Binding-site contacts:
Ligand atom O1 contacts residue ALA166 of chain 2.B at 3.7 Å.
Ligand atom C3 contacts residue ASP6 of chain 2.B at 3.3 Å.
Ligand atom C1 contacts residue THR110 of chain 2.B at 3.5 Å.
Ligand atom C1 contacts residue SER130 of chain 2.B at 3.6 Å.
Ligand atom C3 contacts residue LYS86 of chain 2.B at 2.6 Å.
Ligand atom O1 contacts residue SER130 of chain 2.B at 2.9 Å (h-bond).
Ligand atom C4 contacts residue PHE132 of chain 2.B at 3.7 Å (hydrophobic).
Ligand atom O1P contacts residue ARG169 of chain 2.B at 3.8 Å.
Ligand atom O3P contacts residue ARG135 of chain 2.B at 2.8 Å (salt-bridge).
Ligand atom O3 contacts residue LYS86 of chain 2.B at 2.8 Å (salt-bridge).
Ligand atom C6 contacts residue SER167 of chain 2.B at 3.8 Å.
Ligand atom O2P contacts residue ARG135 of chain 2.B at 2.9 Å (salt-bridge).
Ligand atom C4 contacts residue LYS86 of chain 2.B at 3.6 Å.
Ligand atom O3 contacts residue THR27 of chain 2.B at 3.4 Å (h-bond).
Ligand atom C2 contacts residue THR27 of chain 2.B at 3.9 Å.
Ligand atom C5 contacts residue ASP6 of chain 2.B at 3.2 Å.
Ligand atom O5 contacts residue ASP6 of chain 2.B at 2.5 Å (salt-bridge).
Ligand atom O4 contacts residue ASN28 of chain 2.B at 2.9 Å (h-bond).
Ligand atom O3 contacts residue THR26 of chain 2.B at 3.5 Å (h-bond).
Ligand atom C3 contacts residue THR26 of chain 2.B at 3.7 Å.
Ligand atom C4 contacts residue ASN28 of chain 2.B at 3.8 Å.
Ligand atom P contacts residue ARG135 of chain 2.B at 3.8 Å.
Ligand atom O4 contacts residue LYS86 of chain 2.B at 3.6 Å.
Ligand atom C1 contacts residue LYS86 of chain 2.B at 2.4 Å.
Ligand atom O3 contacts residue LEU31 of chain 2.B at 3.9 Å.
Ligand atom P contacts residue SER167 of chain 2.B at 3.7 Å.
Ligand atom O3 contacts residue ASP6 of chain 2.B at 2.6 Å (salt-bridge).
Ligand atom O5 contacts residue ALA166 of chain 2.B at 3.5 Å.
Ligand atom O6 contacts residue SER167 of chain 2.B at 3.5 Å.
Ligand atom O1 contacts residue ASN108 of chain 2.B at 3.6 Å.
Ligand atom C2 contacts residue LYS86 of chain 2.B at 1.4 Å.
Ligand atom O5 contacts residue SER167 of chain 2.B at 3.0 Å (h-bond).
Ligand atom C6 contacts residue PHE132 of chain 2.B at 3.6 Å (hydrophobic).
Ligand atom O2P contacts residue SER167 of chain 2.B at 2.6 Å (h-bond).
Ligand atom O1 contacts residue THR26 of chain 2.B at 3.8 Å.
Ligand atom O4 contacts residue PHE132 of chain 2.B at 3.5 Å.
Ligand atom O1 contacts residue LYS86 of chain 2.B at 3.1 Å (salt-bridge).
Ligand atom O2P contacts residue ARG169 of chain 2.B at 3.6 Å.
Ligand atom O3 contacts residue ASN28 of chain 2.B at 3.5 Å (h-bond).
Ligand atom C5 contacts residue ASN28 of chain 2.B at 3.8 Å.

Sequence of chain 2.B:
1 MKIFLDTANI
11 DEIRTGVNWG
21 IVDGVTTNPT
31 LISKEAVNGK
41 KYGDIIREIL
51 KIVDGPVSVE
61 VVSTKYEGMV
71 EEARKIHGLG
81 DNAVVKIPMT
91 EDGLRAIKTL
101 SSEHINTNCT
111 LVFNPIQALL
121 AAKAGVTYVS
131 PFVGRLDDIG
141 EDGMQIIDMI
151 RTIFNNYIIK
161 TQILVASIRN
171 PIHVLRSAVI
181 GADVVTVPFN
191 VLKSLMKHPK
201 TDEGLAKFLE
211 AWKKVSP

Sequence of chain 2.C:
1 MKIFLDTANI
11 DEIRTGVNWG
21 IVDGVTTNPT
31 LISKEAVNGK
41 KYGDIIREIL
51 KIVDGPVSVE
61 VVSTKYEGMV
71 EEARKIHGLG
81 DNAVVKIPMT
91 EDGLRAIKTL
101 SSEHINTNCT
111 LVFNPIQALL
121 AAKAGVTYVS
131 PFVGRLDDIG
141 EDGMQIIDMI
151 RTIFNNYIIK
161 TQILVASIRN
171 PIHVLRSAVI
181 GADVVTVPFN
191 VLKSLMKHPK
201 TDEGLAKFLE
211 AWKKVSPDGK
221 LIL

A protein and the small-molecule ligand that binds it are described below.
Small molecule (SMILES): O=C(CO)[C@@H](O)[C@H](O)[C@H](O)COP(=O)(O)O